This small molecule binds to this protein.
Small molecule (SMILES): CC(=O)N[C@H]1[C@@H](O[P](=O)(O)O[P](=O)(O)OC[C@H]2O[C@@H](n3ccc(=O)[nH]c3=O)[C@H](O)[C@@H]2O)O[C@H](CO)[C@H](O)[C@@H]1O

Binding-site contacts:
Ligand atom O3B contacts residue ALA98 of chain 1.H at 3.1 Å (h-bond).
Ligand atom C4 contacts residue ASN71 of chain 1.H at 3.1 Å.
Ligand atom O4 contacts residue ASN71 of chain 1.H at 2.9 Å (h-bond).
Ligand atom O3A contacts residue LYS233 of chain 1.H at 3.0 Å (salt-bridge).
Ligand atom O3' contacts residue ARG75 of chain 1.H at 2.7 Å (salt-bridge).
Ligand atom C5 contacts residue TYR15 of chain 1.H at 3.4 Å (hydrophobic).
Ligand atom N3 contacts residue TYR15 of chain 1.H at 3.5 Å.
Ligand atom PA contacts residue LYS233 of chain 1.H at 3.3 Å.
Ligand atom O2 contacts residue THR12 of chain 1.H at 2.8 Å (h-bond).
Ligand atom O4 contacts residue THR12 of chain 1.H at 3.3 Å (h-bond).
Ligand atom O3' contacts residue GLY159 of chain 1.H at 3.4 Å (h-bond).
Ligand atom N3 contacts residue THR12 of chain 1.H at 2.7 Å (h-bond).
Ligand atom C8' contacts residue GLY159 of chain 1.H at 3.4 Å.
Ligand atom C3B contacts residue ASN97 of chain 1.H at 3.5 Å.
Ligand atom O1B contacts residue ASN97 of chain 1.H at 3.3 Å (h-bond).
Ligand atom O2' contacts residue ALA98 of chain 1.H at 3.2 Å.
Ligand atom O1A contacts residue LYS233 of chain 1.H at 2.9 Å (salt-bridge).
Ligand atom O2 contacts residue ILE10 of chain 1.H at 3.3 Å (h-bond).
Ligand atom O2' contacts residue ILE10 of chain 1.H at 2.2 Å (h-bond).
Ligand atom PB contacts residue LYS233 of chain 1.H at 3.2 Å.
Ligand atom O2B contacts residue LYS233 of chain 1.H at 3.4 Å (salt-bridge).
Ligand atom O3A contacts residue ARG245 of chain 1.H at 3.3 Å (salt-bridge).
Ligand atom O2A contacts residue ARG245 of chain 1.H at 3.1 Å (salt-bridge).
Ligand atom C2' contacts residue GLN194 of chain 1.H at 3.4 Å.
Ligand atom O3B contacts residue ASN97 of chain 1.H at 2.6 Å (h-bond).
Ligand atom O6' contacts residue TRP191 of chain 1.H at 3.5 Å.
Ligand atom C2 contacts residue THR12 of chain 1.H at 3.4 Å.
Ligand atom O1A contacts residue ASN97 of chain 1.H at 3.3 Å (h-bond).
Ligand atom O3' contacts residue GLY158 of chain 1.H at 3.0 Å.
Ligand atom O5' contacts residue GLN194 of chain 1.H at 3.2 Å (h-bond).
Ligand atom N2' contacts residue GLY159 of chain 1.H at 3.5 Å (h-bond).
Ligand atom C2B contacts residue ILE10 of chain 1.H at 3.5 Å (hydrophobic).
Ligand atom O2A contacts residue TYR15 of chain 1.H at 2.8 Å (h-bond).
Ligand atom N3 contacts residue ASN71 of chain 1.H at 3.3 Å (h-bond).
Ligand atom C4 contacts residue THR12 of chain 1.H at 3.4 Å.
Ligand atom O1B contacts residue LYS233 of chain 1.H at 3.2 Å (salt-bridge).
Ligand atom O2 contacts residue CYS11 of chain 1.H at 3.2 Å.
Ligand atom O4' contacts residue GLN194 of chain 1.H at 3.4 Å (h-bond).
Ligand atom C4 contacts residue TYR15 of chain 1.H at 3.4 Å (hydrophobic).
Ligand atom O4' contacts residue ASP193 of chain 1.H at 3.3 Å.

Sequence of chain 1.H:
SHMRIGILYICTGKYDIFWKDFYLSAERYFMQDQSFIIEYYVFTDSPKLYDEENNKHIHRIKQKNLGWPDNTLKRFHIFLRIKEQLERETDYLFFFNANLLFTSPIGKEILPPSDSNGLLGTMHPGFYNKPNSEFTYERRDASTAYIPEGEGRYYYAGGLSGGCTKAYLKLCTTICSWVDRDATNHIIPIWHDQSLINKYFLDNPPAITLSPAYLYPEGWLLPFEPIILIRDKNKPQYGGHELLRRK